Sequence of chain 15.D:
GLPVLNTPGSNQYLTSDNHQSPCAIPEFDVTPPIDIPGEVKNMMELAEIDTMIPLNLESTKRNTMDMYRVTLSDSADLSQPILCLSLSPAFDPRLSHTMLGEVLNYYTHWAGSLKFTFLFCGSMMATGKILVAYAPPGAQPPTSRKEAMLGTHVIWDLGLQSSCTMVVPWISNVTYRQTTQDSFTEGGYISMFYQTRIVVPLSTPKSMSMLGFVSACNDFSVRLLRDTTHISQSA

Sequence of chain 11.D:
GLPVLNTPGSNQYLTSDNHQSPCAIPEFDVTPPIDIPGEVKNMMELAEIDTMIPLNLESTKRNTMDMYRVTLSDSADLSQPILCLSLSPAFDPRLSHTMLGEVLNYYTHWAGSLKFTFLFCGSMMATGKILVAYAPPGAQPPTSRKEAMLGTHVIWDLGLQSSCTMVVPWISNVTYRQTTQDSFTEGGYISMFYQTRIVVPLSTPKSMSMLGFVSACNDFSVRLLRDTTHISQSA

Binding-site contacts:
Ligand atom N3 contacts residue ILE192 of chain 15.B at 3.8 Å.
Ligand atom C7 contacts residue PHE132 of chain 15.B at 3.6 Å (hydrophobic).
Ligand atom O25 contacts residue TYR110 of chain 15.B at 3.0 Å.
Ligand atom C4 contacts residue TYR157 of chain 15.B at 3.4 Å (hydrophobic).
Ligand atom C10 contacts residue TYR157 of chain 15.B at 3.6 Å (hydrophobic).
Ligand atom C9 contacts residue ILE108 of chain 15.B at 3.5 Å (hydrophobic).
Ligand atom C3 contacts residue PRO179 of chain 15.B at 3.7 Å (hydrophobic).
Ligand atom C1 contacts residue ILE155 of chain 15.B at 3.7 Å (hydrophobic).
Ligand atom C23 contacts residue TYR110 of chain 15.B at 3.3 Å (hydrophobic).
Ligand atom C1 contacts residue PRO179 of chain 15.B at 3.9 Å (hydrophobic).
Ligand atom C19 contacts residue PHE236 of chain 15.B at 3.5 Å (hydrophobic).
Ligand atom C21 contacts residue PHE236 of chain 15.B at 3.4 Å (hydrophobic).
Ligand atom C11 contacts residue VAL194 of chain 15.B at 3.7 Å (hydrophobic).
Ligand atom C20 contacts residue PHE236 of chain 15.B at 3.2 Å (hydrophobic).
Ligand atom C14 contacts residue PHE236 of chain 15.B at 3.9 Å (hydrophobic).
Ligand atom C27 contacts residue THR109 of chain 15.B at 3.5 Å.
Ligand atom C23 contacts residue PHE236 of chain 15.B at 3.5 Å (hydrophobic).
Ligand atom C3 contacts residue TYR157 of chain 15.B at 3.5 Å (hydrophobic).
Ligand atom C21 contacts residue TYR203 of chain 15.B at 3.8 Å (hydrophobic).
Ligand atom N6 contacts residue VAL194 of chain 15.B at 3.7 Å.
Ligand atom O24 contacts residue TYR110 of chain 15.B at 3.9 Å.
Ligand atom C26 contacts residue THR109 of chain 15.B at 3.7 Å.
Ligand atom C13 contacts residue VAL197 of chain 15.B at 3.6 Å (hydrophobic).
Ligand atom C12 contacts residue PHE236 of chain 15.B at 3.8 Å (hydrophobic).
Ligand atom C14 contacts residue VAL197 of chain 15.B at 3.6 Å (hydrophobic).
Ligand atom N4 contacts residue LEU239 of chain 15.B at 3.8 Å.
Ligand atom C20 contacts residue TYR110 of chain 15.B at 3.5 Å (hydrophobic).
Ligand atom O24 contacts residue PHE236 of chain 15.B at 3.7 Å.
Ligand atom N4 contacts residue ILE192 of chain 15.B at 3.6 Å.
Ligand atom C22 contacts residue TYR203 of chain 15.B at 3.5 Å (hydrophobic).
Ligand atom C11 contacts residue TYR157 of chain 15.B at 3.6 Å (hydrophobic).
Ligand atom C4 contacts residue ALA24 of chain 15.D at 3.8 Å (hydrophobic).
Ligand atom C22 contacts residue PHE236 of chain 15.B at 3.9 Å (hydrophobic).
Ligand atom C8 contacts residue PHE132 of chain 15.B at 3.4 Å (hydrophobic).
Ligand atom C8 contacts residue ILE108 of chain 15.B at 3.8 Å (hydrophobic).
Ligand atom C9 contacts residue TYR157 of chain 15.B at 3.8 Å (hydrophobic).
Ligand atom C10 contacts residue VAL194 of chain 15.B at 3.7 Å (hydrophobic).
Ligand atom C1 contacts residue ILE181 of chain 15.B at 3.4 Å (hydrophobic).
Ligand atom C3 contacts residue ALA24 of chain 15.D at 3.7 Å (hydrophobic).
Ligand atom C19 contacts residue TYR110 of chain 15.B at 3.7 Å (hydrophobic).

Sequence of chain 15.B:
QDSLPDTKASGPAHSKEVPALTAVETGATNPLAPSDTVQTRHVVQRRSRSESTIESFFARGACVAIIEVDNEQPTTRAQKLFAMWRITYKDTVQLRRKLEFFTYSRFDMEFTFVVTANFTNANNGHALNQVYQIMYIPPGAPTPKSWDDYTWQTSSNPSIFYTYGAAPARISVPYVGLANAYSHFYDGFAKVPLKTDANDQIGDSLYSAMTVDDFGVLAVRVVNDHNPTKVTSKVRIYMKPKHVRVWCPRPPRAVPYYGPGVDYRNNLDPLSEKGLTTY

The small molecule below binds the protein below.
Small molecule (SMILES): CCOC(=O)c1ccc(OCCCCC2CCN(c3ccc(C)nn3)CC2)cc1